Binding-site contacts:
Ligand atom C16 contacts residue ZN1 of chain 1.N at 3.4 Å.
Ligand atom O03 contacts residue HIS92 of chain 1.B at 3.2 Å (h-bond).
Ligand atom C17 contacts residue ZN1 of chain 1.N at 3.1 Å.
Ligand atom C12 contacts residue KDZ1 of chain 1.J at 2.0 Å.
Ligand atom O23 contacts residue ASP94 of chain 1.B at 3.1 Å (salt-bridge).
Ligand atom B02 contacts residue ZN1 of chain 1.L at 3.0 Å.
Ligand atom O03 contacts residue ZN1 of chain 1.L at 2.5 Å.
Ligand atom B02 contacts residue ZN1 of chain 1.N at 3.0 Å.
Ligand atom C07 contacts residue KDZ1 of chain 1.J at 2.9 Å.
Ligand atom C04 contacts residue KDZ1 of chain 1.J at 0.6 Å.
Ligand atom C22 contacts residue KDZ1 of chain 1.J at 0.4 Å.
Ligand atom O23 contacts residue ZN1 of chain 1.N at 2.0 Å.
Ligand atom C16 contacts residue KDZ1 of chain 1.J at 0.4 Å.
Ligand atom O01 contacts residue ASP94 of chain 1.B at 2.3 Å (salt-bridge).
Ligand atom O23 contacts residue HIS216 of chain 1.B at 3.3 Å (h-bond).
Ligand atom C06 contacts residue KDZ1 of chain 1.J at 2.5 Å.
Ligand atom O19 contacts residue KDZ1 of chain 1.J at 0.4 Å (h-bond).
Ligand atom O19 contacts residue HIS216 of chain 1.B at 3.0 Å (h-bond).
Ligand atom C20 contacts residue KDZ1 of chain 1.J at 0.5 Å.
Ligand atom C15 contacts residue ZN1 of chain 1.N at 2.9 Å.
Ligand atom O01 contacts residue HIS92 of chain 1.B at 3.2 Å.
Ligand atom S05 contacts residue KDZ1 of chain 1.J at 1.5 Å.
Ligand atom O19 contacts residue ZN1 of chain 1.N at 2.2 Å.
Ligand atom C11 contacts residue KDZ1 of chain 1.J at 1.7 Å.
Ligand atom B02 contacts residue KDZ1 of chain 1.J at 0.1 Å.
Ligand atom C21 contacts residue KDZ1 of chain 1.J at 0.5 Å.
Ligand atom C10 contacts residue KDZ1 of chain 1.J at 3.0 Å.
Ligand atom C17 contacts residue KDZ1 of chain 1.J at 0.5 Å.
Ligand atom O01 contacts residue ZN1 of chain 1.L at 2.2 Å.
Ligand atom C13 contacts residue KDZ1 of chain 1.J at 0.3 Å.
Ligand atom O19 contacts residue CYS174 of chain 1.B at 3.3 Å.
Ligand atom O01 contacts residue ZN1 of chain 1.N at 3.1 Å.
Ligand atom O23 contacts residue KDZ1 of chain 1.J at 0.1 Å (h-bond).
Ligand atom C15 contacts residue KDZ1 of chain 1.J at 0.3 Å.
Ligand atom C21 contacts residue ASN186 of chain 1.B at 3.2 Å.
Ligand atom O01 contacts residue KDZ1 of chain 1.J at 0.4 Å (h-bond).
Ligand atom O18 contacts residue KDZ1 of chain 1.J at 0.6 Å (h-bond).
Ligand atom C14 contacts residue KDZ1 of chain 1.J at 0.3 Å.
Ligand atom O03 contacts residue HIS155 of chain 1.B at 2.9 Å.
Ligand atom O03 contacts residue KDZ1 of chain 1.J at 0.7 Å (h-bond).

Sequence of chain 1.B:
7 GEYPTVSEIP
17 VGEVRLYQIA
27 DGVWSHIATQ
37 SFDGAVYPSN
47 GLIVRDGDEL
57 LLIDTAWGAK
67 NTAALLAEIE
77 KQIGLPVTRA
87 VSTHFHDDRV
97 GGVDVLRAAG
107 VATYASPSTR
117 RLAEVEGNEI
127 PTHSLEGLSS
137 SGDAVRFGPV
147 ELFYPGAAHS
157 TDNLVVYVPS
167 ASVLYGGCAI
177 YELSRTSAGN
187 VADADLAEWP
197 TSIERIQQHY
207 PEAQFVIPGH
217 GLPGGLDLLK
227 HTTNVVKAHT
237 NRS

This small molecule binds to this protein.
Small molecule (SMILES): O=C(O)c1cccc2c1O[B-](O)(O)[C@H](SCc1ccccc1)C2